Binding-site contacts:
Ligand atom C3 contacts residue ASN663 of chain 1.B at 3.8 Å.
Ligand atom C4 contacts residue ASN663 of chain 1.B at 4.3 Å.
Ligand atom C1 contacts residue ASN663 of chain 1.B at 1.4 Å.
Ligand atom C5 contacts residue ASN663 of chain 1.B at 3.7 Å.
Ligand atom C7 contacts residue ASN663 of chain 1.B at 3.6 Å.
Ligand atom N2 contacts residue ASN663 of chain 1.B at 2.8 Å (h-bond).
Ligand atom O6 contacts residue ASN663 of chain 1.B at 4.3 Å.
Ligand atom O5 contacts residue ASN663 of chain 1.B at 2.4 Å (h-bond).
Ligand atom C2 contacts residue ASN663 of chain 1.B at 2.5 Å.
Ligand atom O7 contacts residue ASN663 of chain 1.B at 4.1 Å.
Ligand atom O6 contacts residue HIS661 of chain 1.B at 4.4 Å.

Sequence of chain 1.B:
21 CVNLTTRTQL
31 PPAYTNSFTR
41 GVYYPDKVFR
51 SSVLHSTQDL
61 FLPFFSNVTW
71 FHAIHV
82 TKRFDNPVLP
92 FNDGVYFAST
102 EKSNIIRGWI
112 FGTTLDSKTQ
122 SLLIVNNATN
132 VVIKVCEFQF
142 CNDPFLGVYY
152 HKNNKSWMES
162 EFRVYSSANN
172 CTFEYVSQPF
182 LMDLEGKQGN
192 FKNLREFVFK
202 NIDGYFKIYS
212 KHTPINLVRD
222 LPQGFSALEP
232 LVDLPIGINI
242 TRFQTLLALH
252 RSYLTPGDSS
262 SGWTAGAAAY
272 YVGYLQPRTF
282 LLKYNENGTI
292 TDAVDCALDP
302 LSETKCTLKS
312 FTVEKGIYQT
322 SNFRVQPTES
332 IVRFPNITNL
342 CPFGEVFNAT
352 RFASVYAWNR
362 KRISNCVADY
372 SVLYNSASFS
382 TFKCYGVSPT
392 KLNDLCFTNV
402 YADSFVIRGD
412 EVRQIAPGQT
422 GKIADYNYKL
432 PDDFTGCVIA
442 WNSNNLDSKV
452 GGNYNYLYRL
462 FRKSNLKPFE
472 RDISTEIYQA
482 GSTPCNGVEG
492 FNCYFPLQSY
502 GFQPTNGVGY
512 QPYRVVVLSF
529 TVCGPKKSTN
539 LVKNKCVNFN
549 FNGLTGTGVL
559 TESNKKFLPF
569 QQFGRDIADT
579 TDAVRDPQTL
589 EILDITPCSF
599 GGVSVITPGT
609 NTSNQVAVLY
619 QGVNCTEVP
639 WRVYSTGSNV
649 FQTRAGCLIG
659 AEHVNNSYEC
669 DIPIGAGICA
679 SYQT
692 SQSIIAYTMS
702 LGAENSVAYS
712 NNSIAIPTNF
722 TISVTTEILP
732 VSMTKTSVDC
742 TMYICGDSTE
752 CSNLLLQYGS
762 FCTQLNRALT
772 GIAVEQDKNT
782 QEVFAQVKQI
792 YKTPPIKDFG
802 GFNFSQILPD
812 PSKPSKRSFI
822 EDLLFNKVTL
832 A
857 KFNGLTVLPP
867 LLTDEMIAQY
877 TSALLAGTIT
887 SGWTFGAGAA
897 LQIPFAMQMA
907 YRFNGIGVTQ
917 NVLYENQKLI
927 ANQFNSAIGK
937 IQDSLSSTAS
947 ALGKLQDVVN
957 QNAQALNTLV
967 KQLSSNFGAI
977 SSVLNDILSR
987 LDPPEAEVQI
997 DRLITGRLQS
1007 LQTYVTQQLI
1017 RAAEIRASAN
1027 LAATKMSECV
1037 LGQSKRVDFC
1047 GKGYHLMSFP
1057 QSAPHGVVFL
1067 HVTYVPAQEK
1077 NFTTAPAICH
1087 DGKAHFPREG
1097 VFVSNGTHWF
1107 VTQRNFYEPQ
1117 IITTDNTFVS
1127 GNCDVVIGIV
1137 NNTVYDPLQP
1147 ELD

A small-molecule ligand and the protein it binds are described below.
Small molecule (SMILES): CC(=O)N[C@@H]1[C@@H](O)[C@H](O)[C@@H](CO)O[C@H]1O